This protein binds this small molecule.
Small molecule (SMILES): N[C@@H](CCC(=O)O)C(=O)O

Binding-site contacts:
Ligand atom O contacts residue ALA91 of chain 1.B at 2.8 Å (h-bond).
Ligand atom C contacts residue ALA142 of chain 1.B at 3.8 Å (hydrophobic).
Ligand atom OXT contacts residue GLY141 of chain 1.B at 3.6 Å.
Ligand atom CD contacts residue VAL138 of chain 1.B at 4.3 Å (hydrophobic).
Ligand atom O contacts residue TYR61 of chain 1.B at 3.7 Å.
Ligand atom OXT contacts residue ALA142 of chain 1.B at 2.9 Å (h-bond).
Ligand atom CA contacts residue TYR61 of chain 1.B at 4.0 Å (hydrophobic).
Ligand atom C contacts residue ALA91 of chain 1.B at 3.9 Å (hydrophobic).
Ligand atom CA contacts residue PRO89 of chain 1.B at 4.0 Å (hydrophobic).
Ligand atom CD contacts residue ALA142 of chain 1.B at 4.4 Å (hydrophobic).
Ligand atom OE2 contacts residue GLU191 of chain 1.B at 3.7 Å.
Ligand atom C contacts residue ARG96 of chain 1.B at 3.5 Å.
Ligand atom C contacts residue PRO89 of chain 1.B at 4.2 Å (hydrophobic).
Ligand atom C contacts residue TYR61 of chain 1.B at 3.7 Å (hydrophobic).
Ligand atom CB contacts residue GLY141 of chain 1.B at 4.3 Å.
Ligand atom CB contacts residue ALA142 of chain 1.B at 4.3 Å (hydrophobic).
Ligand atom O contacts residue ARG96 of chain 1.B at 2.9 Å (salt-bridge).
Ligand atom OXT contacts residue ARG96 of chain 1.B at 2.7 Å (salt-bridge).
Ligand atom CD contacts residue GLU191 of chain 1.B at 4.0 Å.
Ligand atom N contacts residue TYR217 of chain 1.B at 4.0 Å.
Ligand atom CB contacts residue TYR61 of chain 1.B at 3.5 Å (hydrophobic).
Ligand atom O contacts residue PRO89 of chain 1.B at 3.5 Å (h-bond).
Ligand atom OE2 contacts residue THR143 of chain 1.B at 2.8 Å (h-bond).
Ligand atom CG contacts residue ASN174 of chain 1.B at 4.4 Å.
Ligand atom CD contacts residue THR143 of chain 1.B at 3.4 Å.
Ligand atom CG contacts residue TYR61 of chain 1.B at 4.2 Å (hydrophobic).
Ligand atom N contacts residue GLU191 of chain 1.B at 3.0 Å (salt-bridge).
Ligand atom O contacts residue LEU90 of chain 1.B at 3.6 Å.
Ligand atom N contacts residue PRO89 of chain 1.B at 2.8 Å (h-bond).
Ligand atom O contacts residue ALA142 of chain 1.B at 4.3 Å.
Ligand atom OXT contacts residue TYR61 of chain 1.B at 3.5 Å.
Ligand atom CB contacts residue GLU191 of chain 1.B at 4.4 Å.
Ligand atom N contacts residue TYR61 of chain 1.B at 3.6 Å.
Ligand atom CG contacts residue GLU191 of chain 1.B at 4.0 Å.
Ligand atom OE1 contacts residue GLY141 of chain 1.B at 3.5 Å.
Ligand atom OE1 contacts residue ALA142 of chain 1.B at 3.3 Å (h-bond).
Ligand atom CA contacts residue GLU191 of chain 1.B at 3.4 Å.
Ligand atom C contacts residue GLU191 of chain 1.B at 4.2 Å.
Ligand atom OE1 contacts residue THR143 of chain 1.B at 3.0 Å (h-bond).
Ligand atom CA contacts residue ALA142 of chain 1.B at 4.3 Å (hydrophobic).

Sequence of chain 1.B:
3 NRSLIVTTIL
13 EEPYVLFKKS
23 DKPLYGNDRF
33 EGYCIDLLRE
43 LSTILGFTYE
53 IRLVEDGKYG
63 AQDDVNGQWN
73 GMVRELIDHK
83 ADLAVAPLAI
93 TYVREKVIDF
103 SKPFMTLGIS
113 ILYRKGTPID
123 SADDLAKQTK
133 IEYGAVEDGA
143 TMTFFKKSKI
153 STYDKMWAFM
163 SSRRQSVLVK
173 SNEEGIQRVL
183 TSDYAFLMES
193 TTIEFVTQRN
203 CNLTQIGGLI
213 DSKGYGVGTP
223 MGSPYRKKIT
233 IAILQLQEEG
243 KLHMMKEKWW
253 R